Binding-site contacts:
Ligand atom O1G contacts residue ASN624 of chain 1.B at 3.3 Å (h-bond).
Ligand atom O2B contacts residue LYS524 of chain 1.B at 3.8 Å.
Ligand atom C2' contacts residue LEU526 of chain 1.B at 3.8 Å (hydrophobic).
Ligand atom O4' contacts residue GLY521 of chain 1.B at 3.8 Å.
Ligand atom N1 contacts residue ILE656 of chain 1.B at 3.7 Å.
Ligand atom C1' contacts residue THR688 of chain 1.B at 3.5 Å.
Ligand atom N7 contacts residue GLY521 of chain 1.B at 3.8 Å.
Ligand atom O1A contacts residue GLY523 of chain 1.B at 3.0 Å.
Ligand atom N6 contacts residue ILE479 of chain 1.B at 3.7 Å.
Ligand atom N3 contacts residue ILE656 of chain 1.B at 3.8 Å.
Ligand atom O2' contacts residue THR688 of chain 1.B at 3.1 Å (h-bond).
Ligand atom O2B contacts residue GLY523 of chain 1.B at 2.8 Å (h-bond).
Ligand atom O2G contacts residue LYS524 of chain 1.B at 3.0 Å (salt-bridge).
Ligand atom C8 contacts residue GLY523 of chain 1.B at 3.8 Å.
Ligand atom O2A contacts residue LEU526 of chain 1.B at 3.5 Å.
Ligand atom N7 contacts residue CYS522 of chain 1.B at 3.3 Å (h-bond).
Ligand atom O2B contacts residue GLY521 of chain 1.B at 3.4 Å.
Ligand atom O1B contacts residue THR525 of chain 1.B at 2.7 Å (h-bond).
Ligand atom C2 contacts residue ASP478 of chain 1.B at 3.1 Å.
Ligand atom C2' contacts residue THR688 of chain 1.B at 3.8 Å.
Ligand atom O1A contacts residue LEU526 of chain 1.B at 3.7 Å.
Ligand atom O2G contacts residue GLY521 of chain 1.B at 3.8 Å.
Ligand atom C8 contacts residue GLY521 of chain 1.B at 3.2 Å.
Ligand atom O2A contacts residue THR525 of chain 1.B at 3.2 Å.
Ligand atom C2 contacts residue ILE656 of chain 1.B at 3.7 Å (hydrophobic).
Ligand atom N1 contacts residue ASP478 of chain 1.B at 2.9 Å (salt-bridge).
Ligand atom C5' contacts residue GLY521 of chain 1.B at 3.5 Å.
Ligand atom O1B contacts residue GLY523 of chain 1.B at 3.8 Å.
Ligand atom O1B contacts residue LYS524 of chain 1.B at 3.1 Å.
Ligand atom O3A contacts residue THR525 of chain 1.B at 3.8 Å.
Ligand atom O2G contacts residue PRO520 of chain 1.B at 3.2 Å.
Ligand atom O1G contacts residue ARG635 of chain 2.A at 2.7 Å (salt-bridge).
Ligand atom N3 contacts residue LEU526 of chain 1.B at 3.7 Å.
Ligand atom O3G contacts residue LYS524 of chain 1.B at 3.4 Å.
Ligand atom O3G contacts residue ASP577 of chain 1.B at 3.1 Å (salt-bridge).
Ligand atom C4 contacts residue LEU526 of chain 1.B at 3.8 Å (hydrophobic).
Ligand atom O2G contacts residue PRO519 of chain 1.B at 3.0 Å (h-bond).
Ligand atom N1 contacts residue ILE479 of chain 1.B at 3.7 Å.
Ligand atom N7 contacts residue GLY523 of chain 1.B at 3.2 Å.
Ligand atom O2B contacts residue CYS522 of chain 1.B at 2.6 Å (h-bond).

A protein and the small-molecule ligand that binds it are described below.
Small molecule (SMILES): Nc1ncnc2c1ncn2[C@@H]1O[C@H](CO[P](=O)(O)O[P](=O)(O)NP(=O)(O)O)[C@@H](O)[C@H]1O

Sequence of chain 2.A:
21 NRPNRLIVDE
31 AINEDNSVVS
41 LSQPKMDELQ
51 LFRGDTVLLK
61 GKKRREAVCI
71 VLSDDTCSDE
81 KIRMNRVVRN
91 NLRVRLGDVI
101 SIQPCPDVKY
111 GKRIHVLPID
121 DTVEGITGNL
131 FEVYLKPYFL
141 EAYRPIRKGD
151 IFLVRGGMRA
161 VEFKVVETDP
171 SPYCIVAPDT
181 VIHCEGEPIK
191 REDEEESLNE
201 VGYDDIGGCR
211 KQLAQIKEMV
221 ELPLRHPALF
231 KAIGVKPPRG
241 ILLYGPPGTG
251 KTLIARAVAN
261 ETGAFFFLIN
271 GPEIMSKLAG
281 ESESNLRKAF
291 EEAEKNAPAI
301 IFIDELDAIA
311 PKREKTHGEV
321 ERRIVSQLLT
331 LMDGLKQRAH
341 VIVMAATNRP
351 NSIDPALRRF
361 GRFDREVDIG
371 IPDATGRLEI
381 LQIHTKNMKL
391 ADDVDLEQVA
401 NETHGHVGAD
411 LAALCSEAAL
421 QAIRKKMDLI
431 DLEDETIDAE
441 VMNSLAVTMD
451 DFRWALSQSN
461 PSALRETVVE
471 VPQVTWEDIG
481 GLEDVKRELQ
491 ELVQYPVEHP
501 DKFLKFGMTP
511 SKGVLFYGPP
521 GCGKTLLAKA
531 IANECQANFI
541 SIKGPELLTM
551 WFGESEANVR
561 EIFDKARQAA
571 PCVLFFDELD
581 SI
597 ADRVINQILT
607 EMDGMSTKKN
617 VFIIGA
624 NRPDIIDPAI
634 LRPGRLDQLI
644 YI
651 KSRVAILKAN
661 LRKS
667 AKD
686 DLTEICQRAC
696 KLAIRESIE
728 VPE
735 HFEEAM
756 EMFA

Sequence of chain 1.B:
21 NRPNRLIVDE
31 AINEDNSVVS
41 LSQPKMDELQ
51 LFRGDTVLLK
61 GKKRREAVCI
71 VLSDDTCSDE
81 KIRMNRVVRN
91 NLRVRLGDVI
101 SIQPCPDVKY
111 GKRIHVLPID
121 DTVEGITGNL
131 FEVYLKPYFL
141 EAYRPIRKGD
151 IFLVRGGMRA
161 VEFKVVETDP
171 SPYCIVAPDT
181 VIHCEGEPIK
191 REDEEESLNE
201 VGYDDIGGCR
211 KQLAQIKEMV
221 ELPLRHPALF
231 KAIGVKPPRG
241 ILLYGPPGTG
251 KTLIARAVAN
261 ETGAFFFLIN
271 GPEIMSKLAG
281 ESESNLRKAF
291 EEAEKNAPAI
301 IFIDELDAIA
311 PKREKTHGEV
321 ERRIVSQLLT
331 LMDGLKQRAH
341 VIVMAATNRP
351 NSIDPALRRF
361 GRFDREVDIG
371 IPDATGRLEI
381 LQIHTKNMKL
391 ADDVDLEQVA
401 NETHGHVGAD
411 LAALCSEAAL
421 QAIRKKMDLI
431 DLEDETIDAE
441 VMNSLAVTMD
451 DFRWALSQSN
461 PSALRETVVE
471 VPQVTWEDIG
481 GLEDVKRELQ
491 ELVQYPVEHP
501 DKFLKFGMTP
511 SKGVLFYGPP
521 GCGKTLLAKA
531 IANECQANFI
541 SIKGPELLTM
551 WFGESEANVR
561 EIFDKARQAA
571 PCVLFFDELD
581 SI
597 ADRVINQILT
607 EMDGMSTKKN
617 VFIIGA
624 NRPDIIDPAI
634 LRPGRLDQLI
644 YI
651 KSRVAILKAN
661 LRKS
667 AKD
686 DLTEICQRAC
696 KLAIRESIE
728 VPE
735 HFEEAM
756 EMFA